Binding-site contacts:
Ligand atom O1B contacts residue VAL14 of chain 2.A at 3.2 Å (h-bond).
Ligand atom N7 contacts residue ASN116 of chain 2.A at 3.1 Å (h-bond).
Ligand atom O2B contacts residue LYS16 of chain 2.A at 3.5 Å (salt-bridge).
Ligand atom PG contacts residue MG1 of chain 2.D at 3.2 Å.
Ligand atom O4' contacts residue LYS117 of chain 2.A at 3.2 Å (salt-bridge).
Ligand atom O6 contacts residue LYS117 of chain 2.A at 3.3 Å.
Ligand atom O3G contacts residue GLY60 of chain 2.A at 2.8 Å (h-bond).
Ligand atom O6 contacts residue SER145 of chain 2.A at 3.4 Å.
Ligand atom O1G contacts residue TYR32 of chain 2.A at 2.6 Å (h-bond).
Ligand atom C3' contacts residue GLU31 of chain 2.A at 3.5 Å.
Ligand atom N3B contacts residue GLY13 of chain 2.A at 3.1 Å (h-bond).
Ligand atom N1 contacts residue ASP119 of chain 2.A at 2.8 Å (salt-bridge).
Ligand atom O3A contacts residue GLY15 of chain 2.A at 3.2 Å (h-bond).
Ligand atom O6 contacts residue ASN116 of chain 2.A at 3.3 Å (h-bond).
Ligand atom N2 contacts residue LEU120 of chain 2.A at 3.5 Å.
Ligand atom O3G contacts residue LYS16 of chain 2.A at 2.6 Å (salt-bridge).
Ligand atom O6 contacts residue ASP119 of chain 2.A at 3.5 Å (salt-bridge).
Ligand atom O2A contacts residue TYR32 of chain 2.A at 3.4 Å.
Ligand atom O2G contacts residue THR35 of chain 2.A at 3.0 Å (h-bond).
Ligand atom O6 contacts residue ALA146 of chain 2.A at 2.8 Å (h-bond).
Ligand atom C2' contacts residue VAL29 of chain 2.A at 3.4 Å (hydrophobic).
Ligand atom N3B contacts residue MG1 of chain 2.D at 3.3 Å.
Ligand atom O2G contacts residue MG1 of chain 2.D at 2.0 Å.
Ligand atom O2B contacts residue MG1 of chain 2.D at 2.1 Å.
Ligand atom O1G contacts residue PRO34 of chain 2.A at 3.5 Å.
Ligand atom O1A contacts residue GLY15 of chain 2.A at 3.2 Å.
Ligand atom O2' contacts residue PHE28 of chain 2.A at 3.2 Å.
Ligand atom O2' contacts residue ASP30 of chain 2.A at 3.1 Å (salt-bridge).
Ligand atom O1B contacts residue GLY13 of chain 2.A at 3.5 Å (h-bond).
Ligand atom O1B contacts residue GLY15 of chain 2.A at 3.0 Å (h-bond).
Ligand atom O3G contacts residue VAL12 of chain 2.A at 3.5 Å.
Ligand atom N2 contacts residue ASP119 of chain 2.A at 3.0 Å (salt-bridge).
Ligand atom O1A contacts residue ALA18 of chain 2.A at 2.8 Å (h-bond).
Ligand atom O2B contacts residue SER17 of chain 2.A at 3.0 Å (h-bond).
Ligand atom O3' contacts residue ASP30 of chain 2.A at 2.9 Å (salt-bridge).
Ligand atom PB contacts residue MG1 of chain 2.D at 3.2 Å.
Ligand atom O1B contacts residue LYS16 of chain 2.A at 2.8 Å (salt-bridge).
Ligand atom O2' contacts residue VAL29 of chain 2.A at 2.6 Å (h-bond).
Ligand atom O1A contacts residue SER17 of chain 2.A at 3.4 Å (h-bond).
Ligand atom C6 contacts residue LYS117 of chain 2.A at 3.5 Å.

The small molecule below binds the protein below.
Small molecule (SMILES): Nc1nc2c(ncn2[C@@H]2O[C@H](CO[P](=O)(O)O[P](=O)(O)NP(=O)(O)O)[C@@H](O)[C@H]2O)c(=O)[nH]1

Sequence of chain 2.A:
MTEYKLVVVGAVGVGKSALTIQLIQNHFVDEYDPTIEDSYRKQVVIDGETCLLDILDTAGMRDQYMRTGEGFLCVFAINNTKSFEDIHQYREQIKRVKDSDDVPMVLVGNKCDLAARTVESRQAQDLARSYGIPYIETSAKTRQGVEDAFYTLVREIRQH